Sequence of chain 2.C:
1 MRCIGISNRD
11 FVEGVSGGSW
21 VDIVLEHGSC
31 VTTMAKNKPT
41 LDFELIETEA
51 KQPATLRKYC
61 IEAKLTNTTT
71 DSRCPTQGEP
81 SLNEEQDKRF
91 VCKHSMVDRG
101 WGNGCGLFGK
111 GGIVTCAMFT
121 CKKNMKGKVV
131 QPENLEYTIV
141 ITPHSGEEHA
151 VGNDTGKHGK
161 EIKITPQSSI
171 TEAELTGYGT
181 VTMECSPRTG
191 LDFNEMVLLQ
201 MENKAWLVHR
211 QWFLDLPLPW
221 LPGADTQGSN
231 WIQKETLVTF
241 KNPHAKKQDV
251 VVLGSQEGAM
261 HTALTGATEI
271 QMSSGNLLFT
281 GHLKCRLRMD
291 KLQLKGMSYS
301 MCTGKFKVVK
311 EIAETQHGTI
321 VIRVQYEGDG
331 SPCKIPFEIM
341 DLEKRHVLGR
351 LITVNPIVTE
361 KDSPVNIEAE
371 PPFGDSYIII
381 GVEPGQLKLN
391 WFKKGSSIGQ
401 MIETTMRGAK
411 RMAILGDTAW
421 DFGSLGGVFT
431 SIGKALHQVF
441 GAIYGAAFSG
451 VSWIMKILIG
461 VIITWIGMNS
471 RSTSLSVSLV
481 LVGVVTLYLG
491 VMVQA

Sequence of chain 2.I:
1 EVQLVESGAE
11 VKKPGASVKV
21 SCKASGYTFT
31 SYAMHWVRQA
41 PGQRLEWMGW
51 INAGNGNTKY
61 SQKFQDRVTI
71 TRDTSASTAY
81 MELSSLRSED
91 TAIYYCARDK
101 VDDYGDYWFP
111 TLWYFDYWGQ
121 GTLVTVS

Binding-site contacts:
Ligand atom C6 contacts residue GLN65 of chain 2.I at 3.5 Å.
Ligand atom O6 contacts residue ASN67 of chain 2.C at 4.0 Å.
Ligand atom C7 contacts residue ASN67 of chain 2.C at 3.7 Å.
Ligand atom C3 contacts residue GLN65 of chain 2.I at 4.0 Å.
Ligand atom C3 contacts residue ASN67 of chain 2.C at 3.8 Å.
Ligand atom O6 contacts residue TYR60 of chain 2.I at 4.2 Å.
Ligand atom N2 contacts residue ASN67 of chain 2.C at 2.9 Å (h-bond).
Ligand atom C4 contacts residue GLN65 of chain 2.I at 3.3 Å.
Ligand atom O7 contacts residue ASN67 of chain 2.C at 4.1 Å.
Ligand atom C4 contacts residue ASN67 of chain 2.C at 4.3 Å.
Ligand atom C7 contacts residue PHE90 of chain 2.C at 4.4 Å (hydrophobic).
Ligand atom C8 contacts residue PHE90 of chain 2.C at 3.7 Å (hydrophobic).
Ligand atom C1 contacts residue ASN67 of chain 2.C at 1.4 Å.
Ligand atom C2 contacts residue GLN65 of chain 2.I at 4.4 Å.
Ligand atom C2 contacts residue ASN67 of chain 2.C at 2.4 Å.
Ligand atom O5 contacts residue ASN67 of chain 2.C at 2.4 Å (h-bond).
Ligand atom C5 contacts residue ASN67 of chain 2.C at 3.7 Å.
Ligand atom C5 contacts residue GLN65 of chain 2.I at 3.7 Å.
Ligand atom O4 contacts residue ASP66 of chain 2.I at 2.7 Å (salt-bridge).
Ligand atom O5 contacts residue GLN65 of chain 2.I at 3.7 Å.
Ligand atom O4 contacts residue GLN65 of chain 2.I at 3.6 Å.
Ligand atom O6 contacts residue GLN65 of chain 2.I at 2.5 Å (h-bond).
Ligand atom O3 contacts residue GLN65 of chain 2.I at 3.6 Å.
Ligand atom C4 contacts residue ASP66 of chain 2.I at 4.0 Å.

This protein binds this small molecule.
Small molecule (SMILES): CC(=O)N[C@@H]1[C@@H](O)[C@H](O)[C@@H](CO)O[C@H]1O